Sequence of chain 1.D:
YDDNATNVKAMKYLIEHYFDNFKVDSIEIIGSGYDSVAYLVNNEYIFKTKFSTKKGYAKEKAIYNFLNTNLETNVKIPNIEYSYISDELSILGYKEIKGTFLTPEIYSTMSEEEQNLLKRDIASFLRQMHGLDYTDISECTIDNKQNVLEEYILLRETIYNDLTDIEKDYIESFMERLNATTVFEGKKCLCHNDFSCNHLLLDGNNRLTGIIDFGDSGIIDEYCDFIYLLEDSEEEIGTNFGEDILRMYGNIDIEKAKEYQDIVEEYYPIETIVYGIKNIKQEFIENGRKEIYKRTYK

The protein below binds the small molecule below.
Small molecule (SMILES): NCC[C@H](O)C(=O)N[C@@H]1C[C@H](N)[C@@H](O[C@H]2O[C@H](CN)[C@@H](O)[C@H](O)[C@H]2O)[C@H](O)[C@H]1O[C@H]1O[C@H](CO)[C@@H](O)[C@H](N)[C@H]1O

Binding-site contacts:
Ligand atom C14 contacts residue TYR234 of chain 1.D at 3.5 Å (hydrophobic).
Ligand atom C3 contacts residue GLU237 of chain 1.D at 3.4 Å.
Ligand atom O2 contacts residue GLU237 of chain 1.D at 3.4 Å (salt-bridge).
Ligand atom N25 contacts residue GNP1 of chain 1.R at 2.4 Å (h-bond).
Ligand atom O20 contacts residue ASP200 of chain 1.D at 3.3 Å (salt-bridge).
Ligand atom N12 contacts residue SER202 of chain 1.D at 3.1 Å (h-bond).
Ligand atom O6 contacts residue GLU241 of chain 1.D at 3.7 Å.
Ligand atom O36 contacts residue ASN204 of chain 1.D at 3.5 Å (h-bond).
Ligand atom C11 contacts residue SER202 of chain 1.D at 3.7 Å.
Ligand atom N12 contacts residue ASP200 of chain 1.D at 3.4 Å (salt-bridge).
Ligand atom C13 contacts residue GLU242 of chain 1.D at 3.7 Å.
Ligand atom O40 contacts residue ASN204 of chain 1.D at 3.1 Å (h-bond).
Ligand atom O27 contacts residue ASP200 of chain 1.D at 3.5 Å (salt-bridge).
Ligand atom O32 contacts residue GLU237 of chain 1.D at 2.6 Å (salt-bridge).
Ligand atom O36 contacts residue MG1 of chain 1.T at 3.7 Å.
Ligand atom N15 contacts residue GLU237 of chain 1.D at 3.1 Å (salt-bridge).
Ligand atom C37 contacts residue ASN204 of chain 1.D at 3.4 Å.
Ligand atom C11 contacts residue ASP200 of chain 1.D at 3.6 Å.
Ligand atom N15 contacts residue GLU241 of chain 1.D at 3.1 Å (salt-bridge).
Ligand atom C17 contacts residue TYR234 of chain 1.D at 3.4 Å (hydrophobic).
Ligand atom N15 contacts residue GLU242 of chain 1.D at 3.0 Å (salt-bridge).
Ligand atom C24 contacts residue ASP200 of chain 1.D at 2.9 Å.
Ligand atom C4 contacts residue GLU237 of chain 1.D at 3.3 Å.
Ligand atom C16 contacts residue TYR234 of chain 1.D at 3.7 Å (hydrophobic).
Ligand atom O8 contacts residue TYR274 of chain 1.D at 3.7 Å.
Ligand atom C26 contacts residue ASP222 of chain 1.D at 3.6 Å.
Ligand atom O33 contacts residue GLU237 of chain 1.D at 3.5 Å (salt-bridge).
Ligand atom O31 contacts residue GLU277 of chain 1.D at 3.2 Å (salt-bridge).
Ligand atom O36 contacts residue HIS205 of chain 1.D at 3.4 Å.
Ligand atom N25 contacts residue ASP200 of chain 1.D at 3.0 Å (salt-bridge).
Ligand atom O2 contacts residue TYR234 of chain 1.D at 3.6 Å.
Ligand atom C26 contacts residue ASP200 of chain 1.D at 3.7 Å.
Ligand atom C9 contacts residue TYR274 of chain 1.D at 3.5 Å (hydrophobic).
Ligand atom O23 contacts residue GNP1 of chain 1.R at 3.4 Å (h-bond).
Ligand atom N12 contacts residue ASN204 of chain 1.D at 3.5 Å (h-bond).
Ligand atom O36 contacts residue GNP1 of chain 1.R at 2.7 Å (h-bond).
Ligand atom N10 contacts residue GLU241 of chain 1.D at 2.9 Å (salt-bridge).
Ligand atom C14 contacts residue GLU242 of chain 1.D at 3.7 Å.
Ligand atom C35 contacts residue ASN204 of chain 1.D at 3.5 Å.
Ligand atom O27 contacts residue ASP222 of chain 1.D at 2.2 Å (salt-bridge).